Binding-site contacts:
Ligand atom C1 contacts residue LYS220 of chain 1.E at 4.0 Å.
Ligand atom O7 contacts residue LYS220 of chain 1.E at 4.0 Å.
Ligand atom O3 contacts residue LYS220 of chain 1.E at 3.8 Å.
Ligand atom C2 contacts residue ASP283 of chain 1.E at 3.8 Å.
Ligand atom C3 contacts residue LYS220 of chain 1.E at 4.1 Å.
Ligand atom C5 contacts residue ASN225 of chain 1.E at 3.6 Å.
Ligand atom C7 contacts residue SER252 of chain 1.E at 3.5 Å.
Ligand atom N2 contacts residue LYS220 of chain 1.E at 4.1 Å.
Ligand atom O6 contacts residue TYR243 of chain 1.E at 4.0 Å.
Ligand atom O4 contacts residue LYS220 of chain 1.E at 4.2 Å.
Ligand atom C4 contacts residue ASN225 of chain 1.E at 4.2 Å.
Ligand atom C2 contacts residue ASN225 of chain 1.E at 2.5 Å.
Ligand atom C7 contacts residue ARG251 of chain 1.E at 4.0 Å.
Ligand atom O7 contacts residue MET223 of chain 1.E at 3.5 Å.
Ligand atom C2 contacts residue LYS220 of chain 1.E at 3.7 Å.
Ligand atom O7 contacts residue ARG251 of chain 1.E at 4.3 Å.
Ligand atom N2 contacts residue ASN225 of chain 1.E at 3.0 Å (h-bond).
Ligand atom C3 contacts residue MET223 of chain 1.E at 3.7 Å (hydrophobic).
Ligand atom O5 contacts residue ASN225 of chain 1.E at 2.3 Å (h-bond).
Ligand atom C8 contacts residue ARG251 of chain 1.E at 3.5 Å.
Ligand atom C5 contacts residue MET223 of chain 1.E at 4.0 Å (hydrophobic).
Ligand atom C6 contacts residue LYS220 of chain 1.E at 4.0 Å.
Ligand atom O3 contacts residue ASP283 of chain 1.E at 4.3 Å.
Ligand atom C4 contacts residue MET223 of chain 1.E at 4.0 Å (hydrophobic).
Ligand atom O4 contacts residue MET223 of chain 1.E at 3.7 Å.
Ligand atom O7 contacts residue ASN225 of chain 1.E at 2.9 Å (h-bond).
Ligand atom C7 contacts residue ASN225 of chain 1.E at 3.1 Å.
Ligand atom C5 contacts residue LYS220 of chain 1.E at 4.0 Å.
Ligand atom C1 contacts residue LYS220 of chain 1.E at 4.2 Å.
Ligand atom O5 contacts residue LYS220 of chain 1.E at 3.4 Å.
Ligand atom C3 contacts residue ASN225 of chain 1.E at 3.8 Å.
Ligand atom C7 contacts residue MET223 of chain 1.E at 3.6 Å (hydrophobic).
Ligand atom C6 contacts residue ASP283 of chain 1.E at 3.8 Å.
Ligand atom C8 contacts residue MET223 of chain 1.E at 3.3 Å (hydrophobic).
Ligand atom N2 contacts residue MET223 of chain 1.E at 3.8 Å.
Ligand atom O6 contacts residue ASP283 of chain 1.E at 3.8 Å.
Ligand atom C8 contacts residue SER252 of chain 1.E at 3.4 Å.
Ligand atom C4 contacts residue LYS220 of chain 1.E at 3.4 Å.
Ligand atom O7 contacts residue SER252 of chain 1.E at 2.9 Å (h-bond).
Ligand atom C1 contacts residue ASN225 of chain 1.E at 1.4 Å.

A small-molecule ligand and the protein it binds are described below.
Small molecule (SMILES): CC(=O)N[C@H]1[C@H](O[C@H]2[C@H](O)[C@@H](NC(C)=O)CO[C@@H]2CO)O[C@H](CO)[C@@H](O[C@@H]2O[C@H](CO)[C@@H](O)[C@H](O)[C@@H]2O)[C@@H]1O

Sequence of chain 1.E:
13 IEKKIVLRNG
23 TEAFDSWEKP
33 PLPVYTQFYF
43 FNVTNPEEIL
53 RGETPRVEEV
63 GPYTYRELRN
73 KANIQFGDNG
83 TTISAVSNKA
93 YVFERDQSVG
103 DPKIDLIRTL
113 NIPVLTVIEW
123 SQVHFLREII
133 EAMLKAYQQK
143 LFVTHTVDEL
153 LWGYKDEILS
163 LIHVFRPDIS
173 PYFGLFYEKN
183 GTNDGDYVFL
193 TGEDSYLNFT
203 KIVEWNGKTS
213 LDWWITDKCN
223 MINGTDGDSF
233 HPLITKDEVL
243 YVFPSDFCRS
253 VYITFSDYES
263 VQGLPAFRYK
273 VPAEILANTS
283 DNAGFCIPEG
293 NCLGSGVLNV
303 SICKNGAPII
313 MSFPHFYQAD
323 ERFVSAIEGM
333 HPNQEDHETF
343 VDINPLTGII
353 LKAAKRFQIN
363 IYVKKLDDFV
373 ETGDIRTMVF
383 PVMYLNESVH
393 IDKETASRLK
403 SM